The small molecule below binds the protein below.
Small molecule (SMILES): CC(C)[C@H](NC(=O)[C@H](C)NC(=O)OCc1ccccc1)C(=O)N[C@@H](Cc1ccccc1)[C@@H](O)[C@H](O)[C@H](Cc1ccccc1)NC(=O)[C@@H](NC(=O)[C@H](C)NC(=O)OCc1ccccc1)C(C)C

Sequence of chain 1.A:
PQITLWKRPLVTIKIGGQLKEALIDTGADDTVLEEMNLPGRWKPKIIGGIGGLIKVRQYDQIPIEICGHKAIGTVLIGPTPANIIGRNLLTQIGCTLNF

Binding-site contacts:
Ligand atom C14 contacts residue 3TL1 of chain 2.C at 2.9 Å.
Ligand atom C4 contacts residue ILE84 of chain 1.B at 3.5 Å (hydrophobic).
Ligand atom C17 contacts residue ILE46 of chain 1.A at 3.2 Å (hydrophobic).
Ligand atom C9 contacts residue ILE84 of chain 1.B at 3.5 Å (hydrophobic).
Ligand atom C13 contacts residue ILE46 of chain 1.A at 3.0 Å (hydrophobic).
Ligand atom C2 contacts residue ASP25 of chain 1.B at 3.2 Å.
Ligand atom N2 contacts residue GLY48 of chain 1.A at 2.9 Å (h-bond).
Ligand atom C contacts residue ILE47 of chain 1.A at 3.6 Å (hydrophobic).
Ligand atom C16 contacts residue 3TL1 of chain 2.C at 3.0 Å.
Ligand atom O4 contacts residue ALA28 of chain 1.A at 3.6 Å.
Ligand atom C2 contacts residue ASP25 of chain 1.A at 3.6 Å.
Ligand atom C15 contacts residue 3TL1 of chain 2.C at 2.9 Å.
Ligand atom CA contacts residue ILE46 of chain 1.A at 3.4 Å (hydrophobic).
Ligand atom C2 contacts residue 3TL1 of chain 1.D at 1.8 Å.
Ligand atom C14 contacts residue ILE46 of chain 1.A at 3.5 Å (hydrophobic).
Ligand atom C18 contacts residue GLY48 of chain 1.A at 3.3 Å.
Ligand atom O1 contacts residue 3TL1 of chain 1.D at 2.5 Å.
Ligand atom C17 contacts residue 3TL1 of chain 2.C at 3.0 Å.
Ligand atom O1 contacts residue ASP25 of chain 1.B at 2.7 Å (salt-bridge).
Ligand atom C13 contacts residue 3TL1 of chain 2.C at 2.9 Å.
Ligand atom C8 contacts residue ILE50 of chain 1.A at 3.5 Å (hydrophobic).
Ligand atom C13 contacts residue ILE47 of chain 1.A at 2.9 Å (hydrophobic).
Ligand atom C contacts residue ILE46 of chain 1.A at 2.8 Å (hydrophobic).
Ligand atom O4 contacts residue ASP29 of chain 1.A at 2.7 Å (salt-bridge).
Ligand atom N1 contacts residue GLY27 of chain 1.A at 3.1 Å (h-bond).
Ligand atom O2 contacts residue GLY49 of chain 1.A at 3.3 Å.
Ligand atom O1 contacts residue ASP25 of chain 1.A at 2.7 Å (salt-bridge).
Ligand atom C3 contacts residue ASP25 of chain 1.B at 3.2 Å.
Ligand atom N1 contacts residue 3TL1 of chain 1.D at 3.3 Å.
Ligand atom O8 contacts residue ILE47 of chain 1.A at 3.2 Å.
Ligand atom C contacts residue 3TL1 of chain 2.C at 3.0 Å.
Ligand atom CA contacts residue ILE47 of chain 1.A at 3.6 Å (hydrophobic).
Ligand atom C1 contacts residue 3TL1 of chain 1.D at 2.9 Å.
Ligand atom CA contacts residue LYS45 of chain 1.A at 3.5 Å.
Ligand atom C13 contacts residue GLY48 of chain 1.A at 3.2 Å.
Ligand atom O8 contacts residue GLY48 of chain 1.A at 2.7 Å (h-bond).
Ligand atom N4 contacts residue ASP29 of chain 1.A at 2.9 Å (salt-bridge).
Ligand atom O9 contacts residue 3TL1 of chain 2.C at 3.5 Å.
Ligand atom C14 contacts residue LEU53 of chain 1.A at 3.4 Å (hydrophobic).
Ligand atom O1 contacts residue GLY27 of chain 1.A at 3.4 Å (h-bond).

Sequence of chain 1.B:
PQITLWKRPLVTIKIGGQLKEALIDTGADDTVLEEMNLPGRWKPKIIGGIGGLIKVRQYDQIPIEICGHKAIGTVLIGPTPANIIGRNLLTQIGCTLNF

Sequence of chain 2.A:
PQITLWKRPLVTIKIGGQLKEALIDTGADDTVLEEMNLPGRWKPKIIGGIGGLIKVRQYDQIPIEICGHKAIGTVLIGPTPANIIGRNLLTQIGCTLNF